A protein and the small-molecule ligand that binds it are described below.
Small molecule (SMILES): CC[C@H](C)[C@H](NC(=O)[C@H](CC(C)C)NC(=O)[C@H](CO)NC(=O)CNC(=O)[C@@H](NC(=O)[C@@H](N)[C@@H](C)O)C(C)C)C(=O)N[C@H](C=O)CCC(N)=O

Binding-site contacts:
Ligand atom O contacts residue ARG35 of chain 9.C at 3.3 Å (salt-bridge).
Ligand atom N contacts residue ASP243 of chain 9.C at 3.8 Å.
Ligand atom CB contacts residue ARG35 of chain 9.C at 3.4 Å.
Ligand atom O contacts residue ARG29 of chain 9.C at 3.0 Å (salt-bridge).
Ligand atom CA contacts residue ARG29 of chain 9.C at 4.2 Å.
Ligand atom CA contacts residue ARG35 of chain 9.C at 4.5 Å.
Ligand atom N contacts residue ASP243 of chain 9.C at 3.3 Å (salt-bridge).
Ligand atom C contacts residue ARG29 of chain 9.C at 3.9 Å.
Ligand atom O contacts residue PRO43 of chain 9.C at 3.7 Å.
Ligand atom C contacts residue ARG35 of chain 9.C at 3.7 Å.
Ligand atom OG contacts residue PHE244 of chain 9.C at 3.7 Å.
Ligand atom CB contacts residue ASP243 of chain 9.C at 3.9 Å.
Ligand atom O contacts residue ARG35 of chain 9.C at 2.9 Å (salt-bridge).
Ligand atom CA contacts residue ASP243 of chain 9.C at 4.2 Å.
Ligand atom O contacts residue ARG29 of chain 9.C at 4.2 Å.
Ligand atom N contacts residue ARG35 of chain 9.C at 4.4 Å.
Ligand atom OG contacts residue ARG35 of chain 9.C at 4.2 Å.
Ligand atom CB contacts residue ASP243 of chain 9.C at 4.2 Å.
Ligand atom CG1 contacts residue ARG35 of chain 9.C at 4.4 Å.
Ligand atom CG1 contacts residue ASP243 of chain 9.C at 3.3 Å.
Ligand atom O contacts residue ARG36 of chain 9.C at 2.9 Å (salt-bridge).
Ligand atom O contacts residue PHE37 of chain 9.C at 3.8 Å.
Ligand atom C contacts residue ASP243 of chain 9.C at 3.5 Å.
Ligand atom N contacts residue ARG35 of chain 9.C at 4.1 Å.
Ligand atom N contacts residue ARG35 of chain 9.C at 4.1 Å.
Ligand atom C contacts residue ARG35 of chain 9.C at 3.5 Å.
Ligand atom CA contacts residue ASP243 of chain 9.C at 3.3 Å.
Ligand atom CG2 contacts residue ARG35 of chain 9.C at 3.9 Å.
Ligand atom CD1 contacts residue ARG29 of chain 9.C at 3.6 Å.
Ligand atom O contacts residue ASP243 of chain 9.C at 4.3 Å.
Ligand atom CD2 contacts residue ARG29 of chain 9.C at 3.8 Å.
Ligand atom O contacts residue ILE25 of chain 9.C at 3.8 Å.
Ligand atom C contacts residue ARG36 of chain 9.C at 3.2 Å.
Ligand atom O contacts residue ASP243 of chain 9.C at 4.3 Å.
Ligand atom CB contacts residue ARG35 of chain 9.C at 3.8 Å.
Ligand atom CG2 contacts residue GLU245 of chain 9.C at 3.4 Å.
Ligand atom CG2 contacts residue ARG36 of chain 9.C at 3.8 Å.
Ligand atom CG2 contacts residue PRO43 of chain 9.C at 4.3 Å (hydrophobic).
Ligand atom C contacts residue PRO43 of chain 9.C at 4.5 Å (hydrophobic).
Ligand atom C contacts residue ASP243 of chain 9.C at 4.4 Å.

Sequence of chain 9.C:
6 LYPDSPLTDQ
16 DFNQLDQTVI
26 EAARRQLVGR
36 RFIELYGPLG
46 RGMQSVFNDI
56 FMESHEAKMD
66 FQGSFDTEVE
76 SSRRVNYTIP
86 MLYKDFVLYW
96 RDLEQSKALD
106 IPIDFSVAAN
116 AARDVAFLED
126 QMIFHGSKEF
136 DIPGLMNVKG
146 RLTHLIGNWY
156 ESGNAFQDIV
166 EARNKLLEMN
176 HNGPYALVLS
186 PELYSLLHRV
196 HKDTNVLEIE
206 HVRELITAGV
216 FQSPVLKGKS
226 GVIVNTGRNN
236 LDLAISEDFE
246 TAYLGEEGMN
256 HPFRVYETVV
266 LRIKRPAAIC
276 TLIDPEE